Binding-site contacts:
Ligand atom C6 contacts residue MET95 of chain 1.B at 3.8 Å (hydrophobic).
Ligand atom C3 contacts residue GLU60 of chain 1.B at 3.3 Å.
Ligand atom C3 contacts residue ARG101 of chain 1.B at 4.2 Å.
Ligand atom O3 contacts residue ARG101 of chain 1.B at 3.1 Å (salt-bridge).
Ligand atom C11 contacts residue LEU53 of chain 1.B at 3.8 Å (hydrophobic).
Ligand atom C6 contacts residue LEU98 of chain 1.B at 4.0 Å (hydrophobic).
Ligand atom C2 contacts residue GLU60 of chain 1.B at 3.4 Å.
Ligand atom O17 contacts residue HIS231 of chain 1.B at 3.5 Å (h-bond).
Ligand atom O17 contacts residue MET50 of chain 1.B at 3.4 Å.
Ligand atom C2 contacts residue ALA57 of chain 1.B at 4.2 Å (hydrophobic).
Ligand atom C12 contacts residue MET50 of chain 1.B at 4.2 Å (hydrophobic).
Ligand atom C17 contacts residue MET50 of chain 1.B at 3.9 Å (hydrophobic).
Ligand atom C11 contacts residue ALA57 of chain 1.B at 4.2 Å (hydrophobic).
Ligand atom C5 contacts residue PHE111 of chain 1.B at 4.1 Å (hydrophobic).
Ligand atom C1 contacts residue PHE111 of chain 1.B at 4.3 Å (hydrophobic).
Ligand atom C2 contacts residue PHE111 of chain 1.B at 4.3 Å (hydrophobic).
Ligand atom C16 contacts residue MET128 of chain 1.B at 3.9 Å (hydrophobic).
Ligand atom C4 contacts residue LEU94 of chain 1.B at 3.7 Å (hydrophobic).
Ligand atom C4 contacts residue LEU98 of chain 1.B at 4.1 Å (hydrophobic).
Ligand atom C18 contacts residue GLY228 of chain 1.B at 4.0 Å.
Ligand atom O3 contacts residue LEU94 of chain 1.B at 3.9 Å.
Ligand atom O3 contacts residue GLU60 of chain 1.B at 2.5 Å (salt-bridge).
Ligand atom C1 contacts residue LEU53 of chain 1.B at 3.5 Å (hydrophobic).
Ligand atom C12 contacts residue LEU53 of chain 1.B at 4.0 Å (hydrophobic).
Ligand atom C17 contacts residue MET128 of chain 1.B at 3.8 Å (hydrophobic).
Ligand atom C10 contacts residue PHE111 of chain 1.B at 4.2 Å (hydrophobic).
Ligand atom O17 contacts residue GLY228 of chain 1.B at 4.0 Å.
Ligand atom C18 contacts residue LEU232 of chain 1.B at 4.0 Å (hydrophobic).
Ligand atom C1 contacts residue ALA57 of chain 1.B at 3.9 Å (hydrophobic).
Ligand atom C5 contacts residue LEU98 of chain 1.B at 4.3 Å (hydrophobic).
Ligand atom C3 contacts residue LEU94 of chain 1.B at 4.0 Å (hydrophobic).
Ligand atom C2 contacts residue LEU53 of chain 1.B at 4.2 Å (hydrophobic).
Ligand atom C15 contacts residue GLY228 of chain 1.B at 4.1 Å.
Ligand atom O17 contacts residue LEU232 of chain 1.B at 3.3 Å.
Ligand atom C8 contacts residue LEU91 of chain 1.B at 4.1 Å (hydrophobic).
Ligand atom C16 contacts residue HIS231 of chain 1.B at 3.6 Å.
Ligand atom C16 contacts residue GLY228 of chain 1.B at 3.8 Å.
Ligand atom C6 contacts residue LEU91 of chain 1.B at 4.2 Å (hydrophobic).
Ligand atom C17 contacts residue HIS231 of chain 1.B at 3.8 Å.
Ligand atom C7 contacts residue MET95 of chain 1.B at 4.2 Å (hydrophobic).

Sequence of chain 1.B:
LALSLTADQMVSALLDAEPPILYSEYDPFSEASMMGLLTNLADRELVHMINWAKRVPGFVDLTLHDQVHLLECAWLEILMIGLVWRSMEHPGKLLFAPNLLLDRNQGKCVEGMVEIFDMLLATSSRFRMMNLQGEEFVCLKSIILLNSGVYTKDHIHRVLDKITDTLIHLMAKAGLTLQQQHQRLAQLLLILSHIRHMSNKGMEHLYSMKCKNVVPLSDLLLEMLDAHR

This protein binds this small molecule.
Small molecule (SMILES): C[C@]12CC[C@@H]3c4ccc(O)cc4CC[C@H]3[C@@H]1CC[C@@H]2O